Binding-site contacts:
Ligand atom C3 contacts residue PRO31 of chain 10.F at 4.0 Å (hydrophobic).
Ligand atom C5 contacts residue ASN70 of chain 10.F at 3.7 Å.
Ligand atom C4 contacts residue ASN70 of chain 10.F at 4.2 Å.
Ligand atom O3 contacts residue PRO31 of chain 10.F at 4.0 Å.
Ligand atom O7 contacts residue SER71 of chain 10.F at 4.2 Å.
Ligand atom C3 contacts residue ASN70 of chain 10.F at 3.8 Å.
Ligand atom N2 contacts residue ASN70 of chain 10.F at 2.9 Å (h-bond).
Ligand atom C5 contacts residue ARG33 of chain 10.F at 4.1 Å.
Ligand atom N2 contacts residue ASN32 of chain 10.F at 4.2 Å.
Ligand atom C6 contacts residue ARG33 of chain 10.F at 4.1 Å.
Ligand atom C2 contacts residue PRO31 of chain 10.F at 3.9 Å (hydrophobic).
Ligand atom C1 contacts residue ARG33 of chain 10.F at 4.2 Å.
Ligand atom C2 contacts residue ASN70 of chain 10.F at 2.5 Å.
Ligand atom O7 contacts residue ASN70 of chain 10.F at 3.3 Å (h-bond).
Ligand atom N2 contacts residue PRO31 of chain 10.F at 2.8 Å (h-bond).
Ligand atom C1 contacts residue ASN70 of chain 10.F at 1.4 Å.
Ligand atom C7 contacts residue PRO31 of chain 10.F at 3.4 Å (hydrophobic).
Ligand atom O6 contacts residue ARG33 of chain 10.F at 3.6 Å.
Ligand atom O5 contacts residue ASN70 of chain 10.F at 2.4 Å (h-bond).
Ligand atom C7 contacts residue ASN70 of chain 10.F at 3.1 Å.
Ligand atom O7 contacts residue PRO31 of chain 10.F at 3.2 Å (h-bond).
Ligand atom C8 contacts residue ASN70 of chain 10.F at 3.6 Å.

This protein binds this small molecule.
Small molecule (SMILES): CC(=O)N[C@@H]1[C@@H](O)[C@H](O)[C@@H](CO)O[C@H]1O

Sequence of chain 10.F:
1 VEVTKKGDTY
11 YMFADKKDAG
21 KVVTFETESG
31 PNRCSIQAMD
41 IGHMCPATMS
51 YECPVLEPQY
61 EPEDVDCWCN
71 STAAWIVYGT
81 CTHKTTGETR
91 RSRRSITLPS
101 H